Sequence of chain 1.B:
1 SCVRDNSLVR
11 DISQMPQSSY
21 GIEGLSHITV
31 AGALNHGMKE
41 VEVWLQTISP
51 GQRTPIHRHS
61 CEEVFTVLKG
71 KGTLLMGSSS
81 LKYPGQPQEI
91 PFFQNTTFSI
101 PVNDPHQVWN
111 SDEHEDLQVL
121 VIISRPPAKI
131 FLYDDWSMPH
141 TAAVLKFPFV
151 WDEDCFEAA

Binding-site contacts:
Ligand atom C3 contacts residue GLN118 of chain 1.B at 3.7 Å.
Ligand atom C2 contacts residue GLN17 of chain 1.B at 3.6 Å.
Ligand atom C2 contacts residue LEU25 of chain 1.B at 3.3 Å (hydrophobic).
Ligand atom O4 contacts residue GLN118 of chain 1.B at 3.1 Å (h-bond).
Ligand atom O6 contacts residue SER26 of chain 1.B at 3.2 Å (h-bond).
Ligand atom O2 contacts residue GLY24 of chain 1.B at 3.5 Å.
Ligand atom C7 contacts residue GLN17 of chain 1.B at 3.6 Å.
Ligand atom C7 contacts residue SER26 of chain 1.B at 3.7 Å.
Ligand atom O7 contacts residue THR47 of chain 1.B at 2.9 Å (h-bond).
Ligand atom N2 contacts residue ASN95 of chain 1.C at 2.9 Å (h-bond).
Ligand atom C5 contacts residue ASN95 of chain 1.C at 3.6 Å.
Ligand atom C8 contacts residue GLN17 of chain 1.B at 3.6 Å.
Ligand atom C6 contacts residue THR47 of chain 1.B at 3.7 Å.
Ligand atom C1 contacts residue ASN95 of chain 1.C at 1.4 Å.
Ligand atom O6 contacts residue SER49 of chain 1.B at 3.5 Å (h-bond).
Ligand atom C3 contacts residue GLN17 of chain 1.B at 3.6 Å.
Ligand atom C7 contacts residue ASN95 of chain 1.C at 3.2 Å.
Ligand atom N2 contacts residue SER26 of chain 1.B at 3.6 Å (h-bond).
Ligand atom O4 contacts residue SER19 of chain 1.B at 2.9 Å (h-bond).
Ligand atom C5 contacts residue ASP116 of chain 1.B at 3.5 Å.
Ligand atom N2 contacts residue GLN17 of chain 1.B at 2.7 Å (h-bond).
Ligand atom C3 contacts residue ASN95 of chain 1.C at 3.7 Å.
Ligand atom O5 contacts residue ASN95 of chain 1.C at 2.3 Å (h-bond).
Ligand atom C2 contacts residue ASN95 of chain 1.C at 2.4 Å.
Ligand atom C8 contacts residue SER26 of chain 1.B at 3.5 Å.
Ligand atom C8 contacts residue LEU45 of chain 1.B at 3.3 Å (hydrophobic).
Ligand atom O3 contacts residue GLN118 of chain 1.B at 3.6 Å.
Ligand atom O3 contacts residue GLU23 of chain 1.B at 2.6 Å (salt-bridge).
Ligand atom O7 contacts residue GLN118 of chain 1.B at 3.1 Å (h-bond).
Ligand atom O2 contacts residue SER19 of chain 1.B at 3.7 Å.
Ligand atom O3 contacts residue SER26 of chain 1.B at 3.1 Å (h-bond).
Ligand atom O5 contacts residue GLY24 of chain 1.B at 3.5 Å.
Ligand atom O4 contacts residue SER18 of chain 1.B at 3.4 Å.
Ligand atom O6 contacts residue GLN17 of chain 1.B at 3.0 Å (h-bond).
Ligand atom O3 contacts residue THR47 of chain 1.B at 3.6 Å.
Ligand atom C6 contacts residue GLN17 of chain 1.B at 3.7 Å.
Ligand atom O7 contacts residue ASN95 of chain 1.C at 3.1 Å (h-bond).
Ligand atom C6 contacts residue ILE28 of chain 1.B at 3.6 Å (hydrophobic).
Ligand atom C8 contacts residue ILE28 of chain 1.B at 3.7 Å (hydrophobic).
Ligand atom O2 contacts residue LEU25 of chain 1.B at 2.7 Å (h-bond).

This small molecule binds to this protein.
Small molecule (SMILES): CC(=O)N[C@H]1[C@H](O[C@H]2[C@H](O)[C@@H](NC(C)=O)CO[C@@H]2CO)O[C@H](CO)[C@@H](O[C@@H]2O[C@H](CO[C@H]3O[C@H](CO[C@H]4O[C@H](CO)[C@@H](O)[C@H](O)[C@@H]4O)[C@@H](O)[C@H](O[C@H]4O[C@H](CO)[C@@H](O)[C@H](O)[C@@H]4O)[C@@H]3O)[C@@H](O)[C@H](O)[C@@H]2O)[C@@H]1O

Sequence of chain 1.C:
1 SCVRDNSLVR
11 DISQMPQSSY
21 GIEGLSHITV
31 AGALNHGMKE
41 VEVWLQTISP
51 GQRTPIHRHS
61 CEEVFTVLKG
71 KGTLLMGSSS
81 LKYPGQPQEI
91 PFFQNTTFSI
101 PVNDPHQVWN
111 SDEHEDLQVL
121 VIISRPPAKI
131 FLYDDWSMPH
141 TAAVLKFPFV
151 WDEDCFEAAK